Binding-site contacts:
Ligand atom P contacts residue TYR302 of chain 1.D at 3.7 Å.
Ligand atom N1 contacts residue GLU332 of chain 1.D at 2.7 Å (salt-bridge).
Ligand atom O6 contacts residue MET305 of chain 1.D at 2.9 Å (h-bond).
Ligand atom O5' contacts residue GLY219 of chain 1.D at 3.5 Å.
Ligand atom O2' contacts residue ASP255 of chain 1.D at 2.6 Å (salt-bridge).
Ligand atom N7 contacts residue MET305 of chain 1.D at 2.9 Å (h-bond).
Ligand atom O3P contacts residue SER220 of chain 1.D at 2.8 Å (h-bond).
Ligand atom P contacts residue SER220 of chain 1.D at 3.5 Å.
Ligand atom C5' contacts residue TYR302 of chain 1.D at 3.7 Å (hydrophobic).
Ligand atom C6 contacts residue MET305 of chain 1.D at 3.6 Å (hydrophobic).
Ligand atom O3' contacts residue ASP255 of chain 1.D at 2.2 Å (salt-bridge).
Ligand atom C6 contacts residue GLY306 of chain 1.D at 3.5 Å.
Ligand atom O2P contacts residue SER279 of chain 1.D at 3.6 Å.
Ligand atom O1P contacts residue TYR302 of chain 1.D at 2.4 Å (h-bond).
Ligand atom C5 contacts residue 8L71 of chain 1.S at 3.7 Å.
Ligand atom N3 contacts residue CYS222 of chain 1.D at 3.5 Å.
Ligand atom C3' contacts residue ASP255 of chain 1.D at 3.3 Å.
Ligand atom C4 contacts residue 8L71 of chain 1.S at 3.5 Å.
Ligand atom N7 contacts residue GLY304 of chain 1.D at 3.5 Å.
Ligand atom N3 contacts residue 8L71 of chain 1.S at 3.3 Å.
Ligand atom C6 contacts residue GLU332 of chain 1.D at 3.7 Å.
Ligand atom O3' contacts residue ALA70 of chain 1.D at 3.7 Å.
Ligand atom C8 contacts residue MET72 of chain 1.D at 3.6 Å (hydrophobic).
Ligand atom C2 contacts residue CYS222 of chain 1.D at 3.2 Å (hydrophobic).
Ligand atom C5 contacts residue ILE221 of chain 1.D at 3.5 Å (hydrophobic).
Ligand atom O5' contacts residue GLY256 of chain 1.D at 3.5 Å.
Ligand atom O3P contacts residue GLY257 of chain 1.D at 3.2 Å (h-bond).
Ligand atom O3P contacts residue GLY219 of chain 1.D at 3.6 Å.
Ligand atom C5 contacts residue MET305 of chain 1.D at 3.6 Å (hydrophobic).
Ligand atom N1 contacts residue 8L71 of chain 1.S at 3.5 Å.
Ligand atom N7 contacts residue ILE221 of chain 1.D at 3.5 Å.
Ligand atom O1P contacts residue SER220 of chain 1.D at 2.5 Å (h-bond).
Ligand atom C2 contacts residue GLU332 of chain 1.D at 3.4 Å.
Ligand atom O1P contacts residue SER279 of chain 1.D at 3.0 Å (h-bond).
Ligand atom O2' contacts residue ASN194 of chain 1.D at 3.3 Å (h-bond).
Ligand atom O6 contacts residue GLY304 of chain 1.D at 3.0 Å.
Ligand atom C4' contacts residue ASP255 of chain 1.D at 3.6 Å.
Ligand atom C2 contacts residue 8L71 of chain 1.S at 3.3 Å.
Ligand atom O2P contacts residue GLY278 of chain 1.D at 2.9 Å (h-bond).
Ligand atom O6 contacts residue GLY306 of chain 1.D at 2.6 Å (h-bond).

Sequence of chain 1.D:
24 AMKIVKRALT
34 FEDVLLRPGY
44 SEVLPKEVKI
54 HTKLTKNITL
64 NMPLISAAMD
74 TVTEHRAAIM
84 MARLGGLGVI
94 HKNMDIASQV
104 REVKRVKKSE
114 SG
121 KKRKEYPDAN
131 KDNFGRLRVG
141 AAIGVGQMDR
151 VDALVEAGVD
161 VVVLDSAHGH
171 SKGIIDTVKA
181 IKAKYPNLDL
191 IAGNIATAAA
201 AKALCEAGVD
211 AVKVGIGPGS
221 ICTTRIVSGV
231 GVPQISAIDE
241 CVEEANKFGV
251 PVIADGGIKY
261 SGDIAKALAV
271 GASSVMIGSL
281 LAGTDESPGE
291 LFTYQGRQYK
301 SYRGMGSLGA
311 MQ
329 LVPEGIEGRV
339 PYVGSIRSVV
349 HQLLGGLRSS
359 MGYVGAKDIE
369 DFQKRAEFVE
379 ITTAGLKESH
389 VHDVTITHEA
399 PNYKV

A protein and the small-molecule ligand that binds it are described below.
Small molecule (SMILES): O=c1[nH]cnc2c1ncn2[C@@H]1O[C@H](COP(=O)(O)O)[C@@H](O)[C@H]1O